This small molecule binds to this protein.
Small molecule (SMILES): CC(=O)N[C@@H]1[C@@H](O)[C@H](O)[C@@H](CO)O[C@H]1O

Binding-site contacts:
Ligand atom C3 contacts residue ASN253 of chain 1.C at 3.9 Å.
Ligand atom N2 contacts residue ASN253 of chain 1.C at 2.9 Å (h-bond).
Ligand atom C7 contacts residue GLY251 of chain 1.C at 4.4 Å.
Ligand atom C2 contacts residue ASN253 of chain 1.C at 2.5 Å.
Ligand atom C4 contacts residue ASN253 of chain 1.C at 4.3 Å.
Ligand atom C8 contacts residue GLY251 of chain 1.C at 3.0 Å.
Ligand atom O7 contacts residue ASN253 of chain 1.C at 3.9 Å.
Ligand atom C5 contacts residue ASN253 of chain 1.C at 3.8 Å.
Ligand atom C1 contacts residue ASN253 of chain 1.C at 1.5 Å.
Ligand atom O5 contacts residue ASN253 of chain 1.C at 2.5 Å (h-bond).
Ligand atom C8 contacts residue ASN253 of chain 1.C at 4.1 Å.
Ligand atom C8 contacts residue ILE252 of chain 1.C at 4.2 Å (hydrophobic).
Ligand atom C7 contacts residue ASN253 of chain 1.C at 3.6 Å.

Sequence of chain 1.C:
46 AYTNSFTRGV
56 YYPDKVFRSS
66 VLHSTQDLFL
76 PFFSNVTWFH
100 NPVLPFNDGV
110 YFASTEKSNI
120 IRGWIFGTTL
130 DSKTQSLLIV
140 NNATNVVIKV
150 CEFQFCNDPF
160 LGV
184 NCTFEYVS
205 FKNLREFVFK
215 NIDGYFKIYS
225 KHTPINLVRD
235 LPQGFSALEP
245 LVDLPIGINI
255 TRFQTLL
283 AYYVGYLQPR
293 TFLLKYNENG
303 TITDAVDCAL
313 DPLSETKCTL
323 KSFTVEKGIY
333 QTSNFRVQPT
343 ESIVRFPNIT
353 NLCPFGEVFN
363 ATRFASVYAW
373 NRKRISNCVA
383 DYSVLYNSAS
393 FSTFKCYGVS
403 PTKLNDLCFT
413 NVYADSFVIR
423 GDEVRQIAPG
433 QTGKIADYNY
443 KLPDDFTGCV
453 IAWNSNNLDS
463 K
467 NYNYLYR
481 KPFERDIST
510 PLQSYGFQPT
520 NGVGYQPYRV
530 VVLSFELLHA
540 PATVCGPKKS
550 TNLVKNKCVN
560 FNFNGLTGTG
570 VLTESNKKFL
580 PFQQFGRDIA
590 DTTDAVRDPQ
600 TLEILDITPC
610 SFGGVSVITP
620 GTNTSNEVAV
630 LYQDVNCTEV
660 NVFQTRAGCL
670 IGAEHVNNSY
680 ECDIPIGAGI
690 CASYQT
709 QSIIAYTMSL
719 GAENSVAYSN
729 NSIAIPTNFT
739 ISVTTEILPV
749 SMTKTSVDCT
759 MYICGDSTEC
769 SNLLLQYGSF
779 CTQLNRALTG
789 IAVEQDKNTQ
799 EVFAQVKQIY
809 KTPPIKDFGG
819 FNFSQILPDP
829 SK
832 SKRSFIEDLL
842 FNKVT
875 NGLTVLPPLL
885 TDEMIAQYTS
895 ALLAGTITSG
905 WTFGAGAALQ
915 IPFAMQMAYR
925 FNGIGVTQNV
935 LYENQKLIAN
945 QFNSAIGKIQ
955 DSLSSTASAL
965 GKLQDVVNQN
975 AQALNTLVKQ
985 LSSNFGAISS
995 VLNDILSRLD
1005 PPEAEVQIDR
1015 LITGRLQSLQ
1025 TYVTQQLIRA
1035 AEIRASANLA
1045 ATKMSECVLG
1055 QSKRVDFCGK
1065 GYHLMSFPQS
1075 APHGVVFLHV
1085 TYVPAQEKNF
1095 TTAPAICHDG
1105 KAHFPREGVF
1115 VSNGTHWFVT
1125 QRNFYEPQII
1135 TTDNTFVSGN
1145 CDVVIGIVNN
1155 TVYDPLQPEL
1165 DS